Binding-site contacts:
Ligand atom C08 contacts residue HEM1 of chain 1.E at 3.0 Å.
Ligand atom C06 contacts residue SER252 of chain 1.B at 3.5 Å.
Ligand atom N19 contacts residue ALA253 of chain 1.B at 3.1 Å.
Ligand atom C16 contacts residue PHE152 of chain 1.B at 3.9 Å (hydrophobic).
Ligand atom BR1 contacts residue PHE152 of chain 1.B at 3.9 Å.
Ligand atom C12 contacts residue ARG220 of chain 1.B at 3.9 Å.
Ligand atom C09 contacts residue HEM1 of chain 1.E at 3.6 Å.
Ligand atom C17 contacts residue ALA253 of chain 1.B at 3.8 Å (hydrophobic).
Ligand atom C16 contacts residue GLY251 of chain 1.B at 3.9 Å.
Ligand atom C05 contacts residue ALA253 of chain 1.B at 3.4 Å (hydrophobic).
Ligand atom N19 contacts residue PHE152 of chain 1.B at 3.9 Å.
Ligand atom C17 contacts residue HEM1 of chain 1.E at 2.8 Å.
Ligand atom N07 contacts residue SER252 of chain 1.B at 3.5 Å.
Ligand atom C15 contacts residue LEU223 of chain 1.B at 3.9 Å (hydrophobic).
Ligand atom BR1 contacts residue VAL119 of chain 1.B at 3.8 Å.
Ligand atom N19 contacts residue HEM1 of chain 1.E at 2.9 Å.
Ligand atom C06 contacts residue ALA253 of chain 1.B at 3.7 Å (hydrophobic).
Ligand atom N18 contacts residue ALA253 of chain 1.B at 3.5 Å.
Ligand atom C16 contacts residue SER252 of chain 1.B at 3.6 Å.
Ligand atom N18 contacts residue HIS335 of chain 1.B at 4.0 Å.
Ligand atom N18 contacts residue HEM1 of chain 1.E at 2.0 Å.
Ligand atom C16 contacts residue ALA253 of chain 1.B at 4.0 Å (hydrophobic).
Ligand atom BR1 contacts residue CYS118 of chain 1.B at 3.6 Å.
Ligand atom C10 contacts residue HEM1 of chain 1.E at 3.1 Å.
Ligand atom C13 contacts residue PHE215 of chain 1.B at 3.3 Å (hydrophobic).
Ligand atom C05 contacts residue PHE152 of chain 1.B at 3.8 Å (hydrophobic).
Ligand atom BR1 contacts residue PHE153 of chain 1.B at 4.0 Å.
Ligand atom C03 contacts residue PHE152 of chain 1.B at 3.4 Å (hydrophobic).
Ligand atom C06 contacts residue GLY251 of chain 1.B at 4.0 Å.
Ligand atom C03 contacts residue SER156 of chain 1.B at 4.0 Å.
Ligand atom C13 contacts residue ILE343 of chain 1.B at 3.9 Å (hydrophobic).
Ligand atom C02 contacts residue PHE152 of chain 1.B at 3.4 Å (hydrophobic).
Ligand atom C04 contacts residue ALA253 of chain 1.B at 3.5 Å (hydrophobic).
Ligand atom N07 contacts residue HEM1 of chain 1.E at 3.8 Å.
Ligand atom C14 contacts residue PHE215 of chain 1.B at 3.1 Å (hydrophobic).
Ligand atom C03 contacts residue ALA253 of chain 1.B at 3.8 Å (hydrophobic).
Ligand atom N07 contacts residue GLY251 of chain 1.B at 3.2 Å (h-bond).
Ligand atom C04 contacts residue PHE152 of chain 1.B at 3.4 Å (hydrophobic).
Ligand atom C02 contacts residue ALA253 of chain 1.B at 4.0 Å (hydrophobic).
Ligand atom O11 contacts residue HEM1 of chain 1.E at 3.0 Å (h-bond).

A small-molecule ligand and the protein it binds are described below.
Small molecule (SMILES): O[C@@H]1CCCC[C@H]1CNc1cc(Br)cc2[nH]ncc12

Sequence of chain 1.B:
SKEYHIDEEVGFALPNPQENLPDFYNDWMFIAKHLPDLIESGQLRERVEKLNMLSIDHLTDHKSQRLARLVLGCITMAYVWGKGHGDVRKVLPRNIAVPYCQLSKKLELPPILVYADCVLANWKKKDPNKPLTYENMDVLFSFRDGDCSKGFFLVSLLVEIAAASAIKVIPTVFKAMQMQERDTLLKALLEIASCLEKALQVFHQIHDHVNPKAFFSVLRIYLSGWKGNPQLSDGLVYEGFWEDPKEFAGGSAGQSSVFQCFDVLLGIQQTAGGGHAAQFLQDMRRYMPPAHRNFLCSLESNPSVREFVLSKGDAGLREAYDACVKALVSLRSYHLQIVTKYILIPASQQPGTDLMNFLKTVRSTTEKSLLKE